The protein below binds the small molecule below.
Small molecule (SMILES): CSCC[C@H](NC(=O)[C@@H](NC(=O)[C@H](C)NC(=O)[C@H](Cc1ccccc1)NC(=O)[C@H](CC(N)=O)NC(=O)[C@H](Cc1ccc(O)cc1)NC(=O)[C@@H](NC(=O)[C@H](C)NC(=O)[C@@H](N)CCCCN)C(C)C)[C@@H](C)O)C(=O)O

Binding-site contacts:
Ligand atom N contacts residue TYR171 of chain 1.D at 2.8 Å (h-bond).
Ligand atom N contacts residue GLN70 of chain 1.D at 2.9 Å (h-bond).
Ligand atom N contacts residue GLU63 of chain 1.D at 3.0 Å (salt-bridge).
Ligand atom N contacts residue SER77 of chain 1.D at 3.1 Å (h-bond).
Ligand atom O contacts residue ASN80 of chain 1.D at 2.7 Å (h-bond).
Ligand atom OG1 contacts residue LYS146 of chain 1.D at 3.1 Å (salt-bridge).
Ligand atom N contacts residue TYR156 of chain 1.D at 3.0 Å (h-bond).
Ligand atom O contacts residue LYS66 of chain 1.D at 2.7 Å (salt-bridge).
Ligand atom N contacts residue MET5 of chain 1.D at 3.4 Å.
Ligand atom CE2 contacts residue SER150 of chain 1.D at 3.4 Å.
Ligand atom CD contacts residue GLU163 of chain 1.D at 3.3 Å.
Ligand atom CG1 contacts residue SER99 of chain 1.D at 3.4 Å.
Ligand atom CB contacts residue TYR156 of chain 1.D at 3.3 Å (hydrophobic).
Ligand atom ND2 contacts residue GLN97 of chain 1.D at 3.1 Å (h-bond).
Ligand atom CG contacts residue GLN70 of chain 1.D at 3.4 Å.
Ligand atom CB contacts residue TRP73 of chain 1.D at 3.3 Å (hydrophobic).
Ligand atom C contacts residue TYR7 of chain 1.D at 3.3 Å (hydrophobic).
Ligand atom C contacts residue TYR84 of chain 1.D at 3.2 Å (hydrophobic).
Ligand atom O contacts residue TYR7 of chain 1.D at 3.4 Å.
Ligand atom O contacts residue TRP73 of chain 1.D at 3.2 Å (h-bond).
Ligand atom O contacts residue HIS155 of chain 1.D at 2.8 Å.
Ligand atom O contacts residue TYR84 of chain 1.D at 3.1 Å (h-bond).
Ligand atom OXT contacts residue THR143 of chain 1.D at 2.7 Å (h-bond).
Ligand atom CG contacts residue GLU63 of chain 1.D at 3.2 Å.
Ligand atom CE contacts residue TRP167 of chain 1.D at 3.5 Å (hydrophobic).
Ligand atom O contacts residue LYS146 of chain 1.D at 3.0 Å (salt-bridge).
Ligand atom O contacts residue LYS146 of chain 1.D at 3.2 Å (salt-bridge).
Ligand atom OD1 contacts residue GLN97 of chain 1.D at 2.9 Å (h-bond).
Ligand atom CE contacts residue PHE116 of chain 1.D at 3.4 Å (hydrophobic).
Ligand atom NZ contacts residue GLU63 of chain 1.D at 3.2 Å (salt-bridge).
Ligand atom O contacts residue TRP73 of chain 1.D at 3.0 Å (h-bond).
Ligand atom CB contacts residue GLU163 of chain 1.D at 3.4 Å.
Ligand atom ND2 contacts residue GLN70 of chain 1.D at 3.2 Å (h-bond).
Ligand atom CA contacts residue TYR7 of chain 1.D at 3.3 Å (hydrophobic).
Ligand atom CD1 contacts residue HIS155 of chain 1.D at 3.4 Å.
Ligand atom O contacts residue TYR159 of chain 1.D at 2.6 Å (h-bond).
Ligand atom N contacts residue TYR7 of chain 1.D at 3.0 Å (h-bond).
Ligand atom OXT contacts residue TYR84 of chain 1.D at 2.5 Å (h-bond).
Ligand atom O contacts residue TRP147 of chain 1.D at 2.9 Å (h-bond).
Ligand atom O contacts residue TRP147 of chain 1.D at 3.3 Å (h-bond).

Sequence of chain 1.D:
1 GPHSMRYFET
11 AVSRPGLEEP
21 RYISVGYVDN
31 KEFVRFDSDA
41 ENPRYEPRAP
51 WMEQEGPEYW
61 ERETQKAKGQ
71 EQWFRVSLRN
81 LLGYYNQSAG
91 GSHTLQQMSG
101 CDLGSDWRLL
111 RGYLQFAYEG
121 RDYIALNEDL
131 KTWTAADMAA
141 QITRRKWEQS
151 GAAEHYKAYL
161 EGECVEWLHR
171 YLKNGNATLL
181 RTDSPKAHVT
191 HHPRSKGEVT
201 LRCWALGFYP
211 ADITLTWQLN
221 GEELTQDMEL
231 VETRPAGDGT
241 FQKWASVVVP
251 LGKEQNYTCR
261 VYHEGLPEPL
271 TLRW